A small-molecule ligand and the protein it binds are described below.
Small molecule (SMILES): Cc1nc(-c2ccc(OCCCCCN3CCN(c4ccnc(N)c4)C3=O)cc2)no1

Sequence of chain 5.C:
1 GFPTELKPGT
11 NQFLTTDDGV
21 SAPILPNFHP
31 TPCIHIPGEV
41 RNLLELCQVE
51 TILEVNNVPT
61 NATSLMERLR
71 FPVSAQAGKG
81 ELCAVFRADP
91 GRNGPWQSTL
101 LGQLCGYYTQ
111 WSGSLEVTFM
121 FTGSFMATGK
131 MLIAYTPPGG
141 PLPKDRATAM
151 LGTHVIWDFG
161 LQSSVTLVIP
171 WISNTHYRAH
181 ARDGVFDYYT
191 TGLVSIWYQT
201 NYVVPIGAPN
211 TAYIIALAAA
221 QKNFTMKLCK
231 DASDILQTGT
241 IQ

Binding-site contacts:
Ligand atom C16 contacts residue PHE155 of chain 5.A at 3.9 Å (hydrophobic).
Ligand atom C19 contacts residue VAL192 of chain 5.A at 3.4 Å (hydrophobic).
Ligand atom C22 contacts residue VAL179 of chain 5.A at 3.4 Å (hydrophobic).
Ligand atom C7 contacts residue ASN228 of chain 5.A at 3.8 Å.
Ligand atom C2 contacts residue ASP112 of chain 5.A at 2.8 Å.
Ligand atom C19 contacts residue ILE24 of chain 5.C at 3.5 Å (hydrophobic).
Ligand atom N1 contacts residue THR114 of chain 5.A at 4.0 Å.
Ligand atom C15 contacts residue MET195 of chain 5.A at 3.8 Å (hydrophobic).
Ligand atom C5 contacts residue TRP203 of chain 5.A at 3.8 Å (hydrophobic).
Ligand atom C13 contacts residue ILE111 of chain 5.A at 4.0 Å (hydrophobic).
Ligand atom C14 contacts residue PHE155 of chain 5.A at 3.9 Å (hydrophobic).
Ligand atom N2 contacts residue TRP203 of chain 5.A at 3.9 Å.
Ligand atom C7 contacts residue TYR201 of chain 5.A at 3.8 Å (hydrophobic).
Ligand atom C9 contacts residue ILE113 of chain 5.A at 3.7 Å (hydrophobic).
Ligand atom O1 contacts residue MET195 of chain 5.A at 3.2 Å.
Ligand atom C17 contacts residue PHE155 of chain 5.A at 3.7 Å (hydrophobic).
Ligand atom N6 contacts residue ILE24 of chain 5.C at 3.9 Å.
Ligand atom O3 contacts residue ILE113 of chain 5.A at 3.0 Å (h-bond).
Ligand atom C17 contacts residue PHE135 of chain 5.A at 3.9 Å (hydrophobic).
Ligand atom N4 contacts residue TRP203 of chain 5.A at 3.6 Å (h-bond).
Ligand atom N1 contacts residue ASP112 of chain 5.A at 3.9 Å.
Ligand atom N5 contacts residue PHE137 of chain 5.A at 3.5 Å.
Ligand atom O2 contacts residue PHE233 of chain 5.A at 3.0 Å.
Ligand atom C4 contacts residue TRP203 of chain 5.A at 4.0 Å (hydrophobic).
Ligand atom C16 contacts residue PHE135 of chain 5.A at 3.4 Å (hydrophobic).
Ligand atom C8 contacts residue TYR201 of chain 5.A at 3.3 Å (hydrophobic).
Ligand atom C14 contacts residue PHE135 of chain 5.A at 3.7 Å (hydrophobic).
Ligand atom C16 contacts residue ILE111 of chain 5.A at 3.5 Å (hydrophobic).
Ligand atom N5 contacts residue PHE233 of chain 5.A at 3.2 Å.
Ligand atom C12 contacts residue MET195 of chain 5.A at 3.8 Å (hydrophobic).
Ligand atom C18 contacts residue PHE155 of chain 5.A at 3.9 Å (hydrophobic).
Ligand atom O3 contacts residue ASP112 of chain 5.A at 3.6 Å.
Ligand atom C13 contacts residue PHE135 of chain 5.A at 3.4 Å (hydrophobic).
Ligand atom C14 contacts residue MET195 of chain 5.A at 3.9 Å (hydrophobic).
Ligand atom N6 contacts residue PHE155 of chain 5.A at 3.8 Å.
Ligand atom C15 contacts residue VAL192 of chain 5.A at 3.2 Å (hydrophobic).
Ligand atom C13 contacts residue MET195 of chain 5.A at 3.9 Å (hydrophobic).
Ligand atom C3 contacts residue ASP112 of chain 5.A at 3.0 Å.
Ligand atom C2 contacts residue THR114 of chain 5.A at 3.6 Å.
Ligand atom O2 contacts residue PHE137 of chain 5.A at 4.0 Å.

Sequence of chain 1.C:
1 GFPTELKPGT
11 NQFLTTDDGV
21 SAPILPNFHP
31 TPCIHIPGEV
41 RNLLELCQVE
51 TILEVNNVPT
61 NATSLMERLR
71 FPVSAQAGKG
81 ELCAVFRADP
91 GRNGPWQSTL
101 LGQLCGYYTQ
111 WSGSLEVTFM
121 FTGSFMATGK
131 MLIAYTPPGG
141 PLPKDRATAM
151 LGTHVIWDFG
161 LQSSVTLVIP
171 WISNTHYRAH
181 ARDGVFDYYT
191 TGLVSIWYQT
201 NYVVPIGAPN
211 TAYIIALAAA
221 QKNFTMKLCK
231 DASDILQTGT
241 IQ

Sequence of chain 5.A:
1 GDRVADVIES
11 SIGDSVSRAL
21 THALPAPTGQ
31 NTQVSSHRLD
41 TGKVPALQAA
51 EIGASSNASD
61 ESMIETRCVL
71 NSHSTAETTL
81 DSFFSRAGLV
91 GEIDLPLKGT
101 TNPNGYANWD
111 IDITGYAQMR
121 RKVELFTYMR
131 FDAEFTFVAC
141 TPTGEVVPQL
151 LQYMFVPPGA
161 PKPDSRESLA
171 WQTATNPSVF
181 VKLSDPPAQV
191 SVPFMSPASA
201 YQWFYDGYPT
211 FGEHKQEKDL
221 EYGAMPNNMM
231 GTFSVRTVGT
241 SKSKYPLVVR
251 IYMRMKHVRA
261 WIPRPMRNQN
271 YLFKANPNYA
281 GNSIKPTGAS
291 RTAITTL